The protein below binds the small molecule below.
Small molecule (SMILES): CC(=O)N[C@@H]1[C@@H](O)[C@H](O)[C@@H](CO)O[C@H]1O

Binding-site contacts:
Ligand atom N2 contacts residue ASN237 of chain 3.G at 2.9 Å (h-bond).
Ligand atom C7 contacts residue ASN166 of chain 3.G at 3.3 Å.
Ligand atom C4 contacts residue ASN237 of chain 3.G at 4.2 Å.
Ligand atom C7 contacts residue ALA239 of chain 3.G at 3.9 Å (hydrophobic).
Ligand atom O4 contacts residue ASN237 of chain 3.G at 4.3 Å.
Ligand atom C5 contacts residue ASN166 of chain 3.G at 3.6 Å.
Ligand atom C5 contacts residue ASN237 of chain 3.G at 3.2 Å.
Ligand atom O5 contacts residue ASN166 of chain 3.G at 2.4 Å (h-bond).
Ligand atom O5 contacts residue THR168 of chain 3.G at 4.5 Å.
Ligand atom N2 contacts residue ASN166 of chain 3.G at 2.7 Å (h-bond).
Ligand atom C4 contacts residue ASN166 of chain 3.G at 4.1 Å.
Ligand atom C8 contacts residue ALA239 of chain 3.G at 3.8 Å (hydrophobic).
Ligand atom C3 contacts residue ASN166 of chain 3.G at 3.6 Å.
Ligand atom C8 contacts residue ASN237 of chain 3.G at 3.8 Å.
Ligand atom C6 contacts residue ASN237 of chain 3.G at 3.4 Å.
Ligand atom C1 contacts residue ASN166 of chain 3.G at 1.4 Å.
Ligand atom O7 contacts residue ASN166 of chain 3.G at 3.3 Å (h-bond).
Ligand atom C8 contacts residue ASP238 of chain 3.G at 4.4 Å.
Ligand atom C7 contacts residue ASN237 of chain 3.G at 3.8 Å.
Ligand atom O5 contacts residue ASN237 of chain 3.G at 4.0 Å.
Ligand atom O7 contacts residue ALA239 of chain 3.G at 4.0 Å.
Ligand atom C3 contacts residue ASN237 of chain 3.G at 4.1 Å.
Ligand atom C1 contacts residue ASN237 of chain 3.G at 3.6 Å.
Ligand atom C2 contacts residue ASN166 of chain 3.G at 2.2 Å.
Ligand atom C8 contacts residue SER218 of chain 1.G at 3.5 Å.
Ligand atom C2 contacts residue ASN237 of chain 3.G at 3.7 Å.

Sequence of chain 1.G:
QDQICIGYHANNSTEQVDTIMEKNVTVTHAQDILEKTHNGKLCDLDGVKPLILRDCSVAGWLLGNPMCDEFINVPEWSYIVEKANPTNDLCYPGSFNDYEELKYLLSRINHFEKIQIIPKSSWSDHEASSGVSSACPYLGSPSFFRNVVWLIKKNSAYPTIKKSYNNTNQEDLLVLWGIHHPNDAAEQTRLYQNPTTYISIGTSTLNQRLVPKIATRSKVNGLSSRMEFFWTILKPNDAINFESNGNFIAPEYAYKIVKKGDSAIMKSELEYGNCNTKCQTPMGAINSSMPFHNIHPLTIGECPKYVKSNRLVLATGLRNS

Sequence of chain 3.G:
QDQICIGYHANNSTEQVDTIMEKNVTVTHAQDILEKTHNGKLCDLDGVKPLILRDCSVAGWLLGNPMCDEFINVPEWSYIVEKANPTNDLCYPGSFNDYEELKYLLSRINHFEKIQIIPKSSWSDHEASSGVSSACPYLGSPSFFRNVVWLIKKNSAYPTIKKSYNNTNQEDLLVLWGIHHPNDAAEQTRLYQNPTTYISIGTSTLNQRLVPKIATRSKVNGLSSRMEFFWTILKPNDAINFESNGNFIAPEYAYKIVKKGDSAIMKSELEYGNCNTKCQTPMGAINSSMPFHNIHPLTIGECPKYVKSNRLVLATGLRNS